Binding-site contacts:
Ligand atom C4 contacts residue ASN204 of chain 1.D at 4.2 Å.
Ligand atom C8 contacts residue GLU245 of chain 1.D at 3.4 Å.
Ligand atom O7 contacts residue ASN204 of chain 1.D at 3.9 Å.
Ligand atom N2 contacts residue THR206 of chain 1.D at 4.1 Å.
Ligand atom C8 contacts residue ASN204 of chain 1.D at 4.5 Å.
Ligand atom C2 contacts residue ASN204 of chain 1.D at 2.4 Å.
Ligand atom O5 contacts residue ASN204 of chain 1.D at 2.4 Å (h-bond).
Ligand atom C7 contacts residue ASN204 of chain 1.D at 3.5 Å.
Ligand atom C3 contacts residue THR206 of chain 1.D at 4.3 Å.
Ligand atom O5 contacts residue THR206 of chain 1.D at 4.5 Å.
Ligand atom N2 contacts residue ASN204 of chain 1.D at 2.7 Å (h-bond).
Ligand atom C1 contacts residue ASN204 of chain 1.D at 1.4 Å.
Ligand atom C8 contacts residue SER244 of chain 1.D at 3.3 Å.
Ligand atom C1 contacts residue THR206 of chain 1.D at 4.0 Å.
Ligand atom C3 contacts residue ASN204 of chain 1.D at 3.7 Å.
Ligand atom C5 contacts residue ASN204 of chain 1.D at 3.7 Å.

This small molecule binds to this protein.
Small molecule (SMILES): CC(=O)N[C@H]1[C@H](O[C@H]2[C@H](O)[C@@H](NC(C)=O)CO[C@@H]2CO)O[C@H](CO)[C@@H](O)[C@@H]1O

Sequence of chain 1.D:
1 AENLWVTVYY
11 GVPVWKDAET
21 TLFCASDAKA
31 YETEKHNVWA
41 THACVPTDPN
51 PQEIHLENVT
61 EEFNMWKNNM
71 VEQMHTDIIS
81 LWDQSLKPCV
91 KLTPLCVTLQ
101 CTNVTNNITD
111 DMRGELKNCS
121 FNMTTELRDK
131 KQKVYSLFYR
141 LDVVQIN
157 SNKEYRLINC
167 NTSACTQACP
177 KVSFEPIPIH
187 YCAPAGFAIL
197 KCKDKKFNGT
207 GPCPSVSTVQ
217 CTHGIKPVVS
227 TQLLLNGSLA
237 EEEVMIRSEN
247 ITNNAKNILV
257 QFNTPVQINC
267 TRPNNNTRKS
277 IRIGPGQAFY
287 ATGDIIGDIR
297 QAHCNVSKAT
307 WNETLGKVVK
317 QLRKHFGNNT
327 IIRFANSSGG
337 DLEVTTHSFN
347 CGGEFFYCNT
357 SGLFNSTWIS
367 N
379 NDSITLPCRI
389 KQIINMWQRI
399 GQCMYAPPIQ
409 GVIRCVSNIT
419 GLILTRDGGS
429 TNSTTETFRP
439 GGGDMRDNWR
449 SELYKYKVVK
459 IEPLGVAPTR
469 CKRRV